Binding-site contacts:
Ligand atom O5 contacts residue ALA147 of chain 2.F at 4.4 Å.
Ligand atom C3 contacts residue ASN154 of chain 2.F at 3.8 Å.
Ligand atom N2 contacts residue ASN154 of chain 2.F at 2.9 Å (h-bond).
Ligand atom O6 contacts residue ALA147 of chain 2.F at 4.3 Å.
Ligand atom N2 contacts residue THR156 of chain 2.F at 3.5 Å.
Ligand atom C5 contacts residue GLU150 of chain 2.F at 3.9 Å.
Ligand atom C7 contacts residue ASN154 of chain 2.F at 3.2 Å.
Ligand atom C7 contacts residue THR156 of chain 2.F at 4.4 Å.
Ligand atom C6 contacts residue ALA147 of chain 2.F at 3.6 Å (hydrophobic).
Ligand atom C5 contacts residue ALA147 of chain 2.F at 4.2 Å (hydrophobic).
Ligand atom C1 contacts residue ASN154 of chain 2.F at 1.4 Å.
Ligand atom O7 contacts residue ASN154 of chain 2.F at 3.0 Å.
Ligand atom C4 contacts residue ASN154 of chain 2.F at 4.2 Å.
Ligand atom O5 contacts residue GLU150 of chain 2.F at 2.8 Å.
Ligand atom C2 contacts residue THR156 of chain 2.F at 3.8 Å.
Ligand atom C8 contacts residue ASN154 of chain 2.F at 4.5 Å.
Ligand atom C5 contacts residue SER151 of chain 2.F at 4.3 Å.
Ligand atom C6 contacts residue GLU150 of chain 2.F at 3.6 Å.
Ligand atom C1 contacts residue THR156 of chain 2.F at 3.3 Å.
Ligand atom O5 contacts residue THR156 of chain 2.F at 4.3 Å.
Ligand atom O6 contacts residue GLU150 of chain 2.F at 2.8 Å.
Ligand atom C2 contacts residue ASN154 of chain 2.F at 2.5 Å.
Ligand atom C1 contacts residue GLU150 of chain 2.F at 3.5 Å.
Ligand atom O5 contacts residue ASN154 of chain 2.F at 2.4 Å (h-bond).
Ligand atom C3 contacts residue THR156 of chain 2.F at 4.3 Å.
Ligand atom C5 contacts residue ASN154 of chain 2.F at 3.7 Å.
Ligand atom O5 contacts residue SER151 of chain 2.F at 3.6 Å (h-bond).
Ligand atom C1 contacts residue SER151 of chain 2.F at 3.8 Å.

The protein below binds the small molecule below.
Small molecule (SMILES): CC(=O)N[C@@H]1[C@@H](O)[C@H](O)[C@@H](CO)O[C@H]1O

Sequence of chain 2.F:
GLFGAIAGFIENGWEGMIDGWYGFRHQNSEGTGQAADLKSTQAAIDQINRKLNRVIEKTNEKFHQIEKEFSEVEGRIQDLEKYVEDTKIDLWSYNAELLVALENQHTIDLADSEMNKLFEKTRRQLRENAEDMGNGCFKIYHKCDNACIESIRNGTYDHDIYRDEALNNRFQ